Binding-site contacts:
Ligand atom SAB contacts residue PRO1 of chain 1.C at 2.6 Å (h-bond).
Ligand atom CAJ contacts residue TYR95 of chain 1.B at 4.5 Å (hydrophobic).
Ligand atom CAG contacts residue TYR36 of chain 1.C at 4.2 Å (hydrophobic).
Ligand atom CAF contacts residue PHE113 of chain 1.C at 3.5 Å (hydrophobic).
Ligand atom CAJ contacts residue MET2 of chain 1.C at 4.2 Å (hydrophobic).
Ligand atom NAI contacts residue TYR36 of chain 1.C at 3.4 Å (h-bond).
Ligand atom CAD contacts residue LYS32 of chain 1.C at 4.2 Å.
Ligand atom CAG contacts residue ILE64 of chain 1.C at 4.4 Å (hydrophobic).
Ligand atom CAG contacts residue PRO1 of chain 1.C at 3.6 Å (hydrophobic).
Ligand atom CAG contacts residue PHE113 of chain 1.C at 4.2 Å (hydrophobic).
Ligand atom SAB contacts residue SER63 of chain 1.C at 4.1 Å.
Ligand atom CAC contacts residue ILE64 of chain 1.C at 4.1 Å (hydrophobic).
Ligand atom CAJ contacts residue HIS62 of chain 1.C at 4.5 Å.
Ligand atom NAI contacts residue PRO1 of chain 1.C at 2.2 Å (h-bond).
Ligand atom CAK contacts residue ILE64 of chain 1.C at 4.0 Å (hydrophobic).
Ligand atom CAJ contacts residue TYR36 of chain 1.C at 3.9 Å (hydrophobic).
Ligand atom NAH contacts residue PHE113 of chain 1.C at 3.8 Å.
Ligand atom CAJ contacts residue PRO1 of chain 1.C at 1.3 Å (hydrophobic).
Ligand atom SAB contacts residue ILE64 of chain 1.C at 4.3 Å.
Ligand atom SAB contacts residue HIS62 of chain 1.C at 3.9 Å.
Ligand atom CAE contacts residue PRO1 of chain 1.C at 4.3 Å (hydrophobic).
Ligand atom CAF contacts residue ILE64 of chain 1.C at 4.2 Å (hydrophobic).
Ligand atom SAB contacts residue MET2 of chain 1.C at 4.0 Å.
Ligand atom NAI contacts residue TYR95 of chain 1.B at 3.7 Å.
Ligand atom CAK contacts residue PHE113 of chain 1.C at 4.3 Å (hydrophobic).
Ligand atom CAE contacts residue LYS32 of chain 1.C at 4.5 Å.
Ligand atom CAE contacts residue ILE64 of chain 1.C at 4.0 Å (hydrophobic).
Ligand atom CAC contacts residue LYS32 of chain 1.C at 3.6 Å.
Ligand atom CAG contacts residue TYR95 of chain 1.B at 3.5 Å (hydrophobic).
Ligand atom CAK contacts residue PRO1 of chain 1.C at 4.4 Å (hydrophobic).

The protein below binds the small molecule below.
Small molecule (SMILES): S=CNCc1cccnc1

Sequence of chain 1.B:
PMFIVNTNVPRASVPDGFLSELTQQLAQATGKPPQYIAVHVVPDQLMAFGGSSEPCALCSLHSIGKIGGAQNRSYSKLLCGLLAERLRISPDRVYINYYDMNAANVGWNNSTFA

Sequence of chain 1.C:
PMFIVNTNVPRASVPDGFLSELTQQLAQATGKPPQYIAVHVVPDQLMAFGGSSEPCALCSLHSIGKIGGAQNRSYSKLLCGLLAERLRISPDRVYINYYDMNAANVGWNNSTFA